The protein below binds the small molecule below.
Small molecule (SMILES): CC(=O)N[C@@H]1[C@@H](O)[C@H](O)[C@@H](CO)O[C@H]1O

Binding-site contacts:
Ligand atom C3 contacts residue ASN24 of chain 1.A at 3.8 Å.
Ligand atom N2 contacts residue ASN24 of chain 1.A at 2.9 Å (h-bond).
Ligand atom O5 contacts residue ASN24 of chain 1.A at 2.4 Å (h-bond).
Ligand atom C5 contacts residue ASN24 of chain 1.A at 3.7 Å.
Ligand atom O5 contacts residue GLN16 of chain 1.A at 3.9 Å.
Ligand atom C1 contacts residue ASN24 of chain 1.A at 1.4 Å.
Ligand atom O7 contacts residue ASN24 of chain 1.A at 3.6 Å.
Ligand atom O6 contacts residue GLN16 of chain 1.A at 4.5 Å.
Ligand atom C7 contacts residue ASN24 of chain 1.A at 3.5 Å.
Ligand atom C2 contacts residue ASN24 of chain 1.A at 2.5 Å.
Ligand atom C1 contacts residue GLN16 of chain 1.A at 4.1 Å.
Ligand atom C4 contacts residue ASN24 of chain 1.A at 4.2 Å.

Sequence of chain 1.A:
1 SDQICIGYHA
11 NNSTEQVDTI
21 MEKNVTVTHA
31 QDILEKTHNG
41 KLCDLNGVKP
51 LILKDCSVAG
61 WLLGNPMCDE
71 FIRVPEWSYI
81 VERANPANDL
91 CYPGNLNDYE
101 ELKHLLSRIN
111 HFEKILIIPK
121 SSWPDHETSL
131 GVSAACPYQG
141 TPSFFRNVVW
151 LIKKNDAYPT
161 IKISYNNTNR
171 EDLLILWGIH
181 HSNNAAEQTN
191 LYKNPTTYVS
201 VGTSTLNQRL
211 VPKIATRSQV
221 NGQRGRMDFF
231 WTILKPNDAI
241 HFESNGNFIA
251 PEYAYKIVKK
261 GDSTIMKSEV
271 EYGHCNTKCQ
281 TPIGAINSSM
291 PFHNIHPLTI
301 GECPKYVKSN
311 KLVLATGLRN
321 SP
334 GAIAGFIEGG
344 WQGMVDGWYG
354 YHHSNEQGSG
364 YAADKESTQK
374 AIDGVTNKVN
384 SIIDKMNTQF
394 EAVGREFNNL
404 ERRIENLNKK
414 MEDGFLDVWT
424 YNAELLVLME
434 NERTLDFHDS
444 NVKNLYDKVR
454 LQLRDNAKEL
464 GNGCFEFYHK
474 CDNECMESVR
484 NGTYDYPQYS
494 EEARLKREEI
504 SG